Sequence of chain 1.A:
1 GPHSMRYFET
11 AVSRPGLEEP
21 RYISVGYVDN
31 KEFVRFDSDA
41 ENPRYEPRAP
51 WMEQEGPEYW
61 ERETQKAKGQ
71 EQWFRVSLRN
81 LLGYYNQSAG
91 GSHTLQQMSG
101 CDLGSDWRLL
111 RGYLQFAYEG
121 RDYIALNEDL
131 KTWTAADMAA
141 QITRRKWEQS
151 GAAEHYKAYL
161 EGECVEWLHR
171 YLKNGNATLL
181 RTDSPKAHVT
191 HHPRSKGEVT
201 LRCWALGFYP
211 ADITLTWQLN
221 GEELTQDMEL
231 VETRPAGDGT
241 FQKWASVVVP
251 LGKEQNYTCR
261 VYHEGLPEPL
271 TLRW

Binding-site contacts:
Ligand atom OD1 contacts residue GLN70 of chain 1.A at 3.0 Å (h-bond).
Ligand atom C contacts residue TYR7 of chain 1.A at 3.4 Å (hydrophobic).
Ligand atom O contacts residue TYR159 of chain 1.A at 2.6 Å (h-bond).
Ligand atom OD1 contacts residue GLN97 of chain 1.A at 2.9 Å (h-bond).
Ligand atom CG contacts residue TYR171 of chain 1.A at 3.4 Å (hydrophobic).
Ligand atom O contacts residue LYS66 of chain 1.A at 3.1 Å (salt-bridge).
Ligand atom N contacts residue GLN70 of chain 1.A at 2.9 Å (h-bond).
Ligand atom OG1 contacts residue LYS146 of chain 1.A at 3.0 Å (salt-bridge).
Ligand atom O contacts residue TRP147 of chain 1.A at 3.2 Å (h-bond).
Ligand atom O contacts residue LYS146 of chain 1.A at 3.0 Å (salt-bridge).
Ligand atom O contacts residue TRP73 of chain 1.A at 3.0 Å (h-bond).
Ligand atom CD contacts residue GLU163 of chain 1.A at 3.4 Å.
Ligand atom CE2 contacts residue HIS155 of chain 1.A at 3.3 Å.
Ligand atom ND2 contacts residue TRP73 of chain 1.A at 3.1 Å.
Ligand atom N contacts residue TYR159 of chain 1.A at 3.4 Å (h-bond).
Ligand atom ND2 contacts residue GLN97 of chain 1.A at 3.1 Å (h-bond).
Ligand atom N contacts residue TYR7 of chain 1.A at 3.3 Å.
Ligand atom CA contacts residue TYR7 of chain 1.A at 3.1 Å (hydrophobic).
Ligand atom O contacts residue TYR159 of chain 1.A at 3.3 Å.
Ligand atom CB contacts residue TYR156 of chain 1.A at 3.4 Å (hydrophobic).
Ligand atom CA contacts residue TYR159 of chain 1.A at 3.2 Å (hydrophobic).
Ligand atom N contacts residue TYR7 of chain 1.A at 2.8 Å (h-bond).
Ligand atom O contacts residue THR143 of chain 1.A at 2.8 Å (h-bond).
Ligand atom CG contacts residue GLN70 of chain 1.A at 3.3 Å.
Ligand atom N contacts residue TYR156 of chain 1.A at 3.1 Å (h-bond).
Ligand atom O contacts residue GLN70 of chain 1.A at 3.2 Å (h-bond).
Ligand atom CE1 contacts residue HIS155 of chain 1.A at 3.4 Å.
Ligand atom N contacts residue SER77 of chain 1.A at 3.0 Å (h-bond).
Ligand atom O contacts residue TRP73 of chain 1.A at 3.2 Å (h-bond).
Ligand atom CG contacts residue GLN97 of chain 1.A at 3.5 Å.
Ligand atom O contacts residue TRP147 of chain 1.A at 2.8 Å (h-bond).
Ligand atom O contacts residue TYR84 of chain 1.A at 2.6 Å (h-bond).
Ligand atom CZ contacts residue HIS155 of chain 1.A at 3.2 Å.
Ligand atom CA contacts residue TYR156 of chain 1.A at 3.5 Å (hydrophobic).
Ligand atom C contacts residue TYR84 of chain 1.A at 3.2 Å (hydrophobic).
Ligand atom CG contacts residue SER99 of chain 1.A at 3.2 Å.
Ligand atom CA contacts residue TRP73 of chain 1.A at 3.4 Å (hydrophobic).
Ligand atom N contacts residue TYR171 of chain 1.A at 2.9 Å (h-bond).
Ligand atom C contacts residue TYR159 of chain 1.A at 3.3 Å (hydrophobic).
Ligand atom CE contacts residue PHE116 of chain 1.A at 3.4 Å (hydrophobic).

The protein below binds the small molecule below.
Small molecule (SMILES): CSCC[C@@H](C=O)NC(=O)[C@@H](NC(=O)[C@H](C)NC(=O)[C@H](Cc1ccccc1)NC(=O)[C@H](CC(N)=O)NC(=O)[C@H](CO)NC(=O)[C@@H]1CCCN1C(=O)CNC(=O)[C@@H](N)CCCCN)[C@@H](C)O